The small molecule below binds the protein below.
Small molecule (SMILES): CC(=O)N[C@@H]1[C@@H](O)[C@H](O)[C@@H](CO)O[C@H]1O

Sequence of chain 2.A:
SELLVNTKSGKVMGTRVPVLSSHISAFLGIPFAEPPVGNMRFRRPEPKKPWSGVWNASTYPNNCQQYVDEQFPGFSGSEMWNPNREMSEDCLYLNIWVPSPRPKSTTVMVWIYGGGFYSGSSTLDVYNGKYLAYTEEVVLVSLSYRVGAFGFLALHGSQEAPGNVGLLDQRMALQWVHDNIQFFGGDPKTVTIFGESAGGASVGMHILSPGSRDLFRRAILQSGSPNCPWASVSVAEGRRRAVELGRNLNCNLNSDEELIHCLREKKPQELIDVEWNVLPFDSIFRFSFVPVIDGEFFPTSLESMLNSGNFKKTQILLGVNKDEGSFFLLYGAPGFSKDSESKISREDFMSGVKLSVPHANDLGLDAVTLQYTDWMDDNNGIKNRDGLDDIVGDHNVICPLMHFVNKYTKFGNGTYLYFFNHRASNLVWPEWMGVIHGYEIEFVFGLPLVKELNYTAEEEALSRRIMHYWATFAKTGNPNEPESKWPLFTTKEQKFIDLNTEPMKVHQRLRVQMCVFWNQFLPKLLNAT

Binding-site contacts:
Ligand atom C4 contacts residue ASN457 of chain 2.A at 4.2 Å.
Ligand atom C1 contacts residue ASN457 of chain 2.A at 1.4 Å.
Ligand atom C7 contacts residue ASN457 of chain 2.A at 4.2 Å.
Ligand atom N2 contacts residue ASN457 of chain 2.A at 3.0 Å (h-bond).
Ligand atom O5 contacts residue ASN457 of chain 2.A at 2.4 Å (h-bond).
Ligand atom C1 contacts residue GLU455 of chain 2.A at 4.2 Å.
Ligand atom C8 contacts residue LEU456 of chain 2.A at 3.9 Å (hydrophobic).
Ligand atom N2 contacts residue GLU455 of chain 2.A at 3.2 Å (salt-bridge).
Ligand atom C2 contacts residue ASN457 of chain 2.A at 2.4 Å.
Ligand atom C3 contacts residue ASN457 of chain 2.A at 3.8 Å.
Ligand atom C8 contacts residue GLU455 of chain 2.A at 4.4 Å.
Ligand atom C7 contacts residue GLU455 of chain 2.A at 3.8 Å.
Ligand atom C5 contacts residue ASN457 of chain 2.A at 3.7 Å.
Ligand atom N2 contacts residue LEU456 of chain 2.A at 4.3 Å.
Ligand atom O7 contacts residue GLU455 of chain 2.A at 4.5 Å.
Ligand atom C2 contacts residue GLU455 of chain 2.A at 4.3 Å.